Binding-site contacts:
Ligand atom O7 contacts residue SER111 of chain 1.A at 4.0 Å.
Ligand atom O6 contacts residue HIS114 of chain 1.A at 4.1 Å.
Ligand atom C8 contacts residue ASN110 of chain 1.A at 3.9 Å.
Ligand atom C3 contacts residue ASN110 of chain 1.A at 3.8 Å.
Ligand atom C1 contacts residue ASN110 of chain 1.A at 1.4 Å.
Ligand atom O3 contacts residue SER112 of chain 1.A at 3.9 Å.
Ligand atom C3 contacts residue SER112 of chain 1.A at 3.3 Å.
Ligand atom N2 contacts residue SER112 of chain 1.A at 2.8 Å (h-bond).
Ligand atom C7 contacts residue SER112 of chain 1.A at 3.8 Å.
Ligand atom C1 contacts residue SER112 of chain 1.A at 3.8 Å.
Ligand atom O7 contacts residue SER112 of chain 1.A at 4.0 Å.
Ligand atom C6 contacts residue HIS114 of chain 1.A at 3.8 Å.
Ligand atom C5 contacts residue ASN110 of chain 1.A at 3.7 Å.
Ligand atom C2 contacts residue ASN110 of chain 1.A at 2.5 Å.
Ligand atom O5 contacts residue ASN110 of chain 1.A at 2.4 Å (h-bond).
Ligand atom C2 contacts residue SER112 of chain 1.A at 3.4 Å.
Ligand atom C1 contacts residue HIS114 of chain 1.A at 4.3 Å.
Ligand atom O5 contacts residue HIS114 of chain 1.A at 3.9 Å.
Ligand atom C7 contacts residue ASN110 of chain 1.A at 3.6 Å.
Ligand atom N2 contacts residue ASN110 of chain 1.A at 2.9 Å (h-bond).
Ligand atom O7 contacts residue ASN110 of chain 1.A at 4.4 Å.
Ligand atom C5 contacts residue HIS114 of chain 1.A at 4.0 Å.
Ligand atom C4 contacts residue ASN110 of chain 1.A at 4.3 Å.

This protein binds this small molecule.
Small molecule (SMILES): CC(=O)N[C@H]1[C@H](O[C@H]2[C@H](O)[C@@H](NC(C)=O)CO[C@@H]2CO)O[C@H](CO)[C@@H](O)[C@@H]1O

Sequence of chain 1.A:
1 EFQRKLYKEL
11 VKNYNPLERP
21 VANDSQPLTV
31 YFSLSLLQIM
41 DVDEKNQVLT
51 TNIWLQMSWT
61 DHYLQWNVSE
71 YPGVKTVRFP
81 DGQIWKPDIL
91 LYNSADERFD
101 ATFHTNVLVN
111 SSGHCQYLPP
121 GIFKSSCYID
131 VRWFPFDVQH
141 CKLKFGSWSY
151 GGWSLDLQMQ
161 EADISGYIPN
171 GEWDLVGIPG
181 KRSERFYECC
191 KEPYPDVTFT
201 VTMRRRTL